Sequence of chain 1.A:
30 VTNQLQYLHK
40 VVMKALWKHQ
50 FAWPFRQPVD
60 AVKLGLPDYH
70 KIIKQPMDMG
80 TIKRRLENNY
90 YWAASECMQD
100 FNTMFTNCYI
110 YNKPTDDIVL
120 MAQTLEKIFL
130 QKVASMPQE

A protein and the small-molecule ligand that binds it are described below.
Small molecule (SMILES): COc1cccc(-c2ccc(=O)n(C)c2)c1

Binding-site contacts:
Ligand atom N14 contacts residue VAL58 of chain 1.A at 3.8 Å.
Ligand atom C12 contacts residue VAL58 of chain 1.A at 4.0 Å (hydrophobic).
Ligand atom C15 contacts residue VAL58 of chain 1.A at 3.8 Å (hydrophobic).
Ligand atom C12 contacts residue ASN111 of chain 1.A at 3.6 Å.
Ligand atom C16 contacts residue VAL58 of chain 1.A at 4.2 Å (hydrophobic).
Ligand atom C15 contacts residue PRO53 of chain 1.A at 4.0 Å (hydrophobic).
Ligand atom C3 contacts residue TRP52 of chain 1.A at 4.1 Å (hydrophobic).
Ligand atom O13 contacts residue ASN111 of chain 1.A at 2.9 Å (h-bond).
Ligand atom C7 contacts residue PRO53 of chain 1.A at 3.9 Å (hydrophobic).
Ligand atom C1 contacts residue LYS62 of chain 1.A at 3.8 Å.
Ligand atom C1 contacts residue GLN56 of chain 1.A at 3.8 Å.
Ligand atom C12 contacts residue ILE117 of chain 1.A at 4.0 Å (hydrophobic).
Ligand atom O13 contacts residue VAL58 of chain 1.A at 4.2 Å.
Ligand atom C8 contacts residue PRO53 of chain 1.A at 3.5 Å (hydrophobic).
Ligand atom N14 contacts residue PRO53 of chain 1.A at 4.2 Å.
Ligand atom C6 contacts residue PRO53 of chain 1.A at 4.4 Å (hydrophobic).
Ligand atom C11 contacts residue ASN111 of chain 1.A at 3.8 Å.
Ligand atom C16 contacts residue PRO53 of chain 1.A at 3.4 Å (hydrophobic).
Ligand atom C1 contacts residue TRP52 of chain 1.A at 4.0 Å (hydrophobic).
Ligand atom C5 contacts residue TRP52 of chain 1.A at 4.0 Å (hydrophobic).
Ligand atom C16 contacts residue ILE117 of chain 1.A at 3.9 Å (hydrophobic).
Ligand atom C4 contacts residue TRP52 of chain 1.A at 3.5 Å (hydrophobic).
Ligand atom C15 contacts residue PHE54 of chain 1.A at 3.6 Å (hydrophobic).
Ligand atom C9 contacts residue LEU63 of chain 1.A at 3.9 Å (hydrophobic).
Ligand atom C9 contacts residue PRO53 of chain 1.A at 4.2 Å (hydrophobic).
Ligand atom N14 contacts residue ILE117 of chain 1.A at 3.9 Å.
Ligand atom C4 contacts residue LEU63 of chain 1.A at 3.7 Å (hydrophobic).
Ligand atom C7 contacts residue LEU63 of chain 1.A at 3.7 Å (hydrophobic).
Ligand atom C6 contacts residue LEU63 of chain 1.A at 3.9 Å (hydrophobic).
Ligand atom C8 contacts residue LEU63 of chain 1.A at 3.8 Å (hydrophobic).
Ligand atom O13 contacts residue TYR68 of chain 1.A at 4.2 Å.
Ligand atom O13 contacts residue CYS107 of chain 1.A at 4.1 Å.
Ligand atom C3 contacts residue PRO53 of chain 1.A at 4.0 Å (hydrophobic).
Ligand atom C3 contacts residue LEU63 of chain 1.A at 4.1 Å (hydrophobic).
Ligand atom O2 contacts residue GLN56 of chain 1.A at 3.4 Å (h-bond).
Ligand atom C9 contacts residue ILE117 of chain 1.A at 4.2 Å (hydrophobic).
Ligand atom C5 contacts residue LEU63 of chain 1.A at 3.6 Å (hydrophobic).
Ligand atom C11 contacts residue ILE117 of chain 1.A at 4.3 Å (hydrophobic).
Ligand atom C10 contacts residue LEU63 of chain 1.A at 3.8 Å (hydrophobic).
Ligand atom O2 contacts residue PRO53 of chain 1.A at 4.0 Å.